A protein and the small-molecule ligand that binds it are described below.
Small molecule (SMILES): COc1cc2nccc(Oc3ccc(NC(=O)c4c(C)n(C)n(-c5ccccc5)c4=O)cc3F)c2cc1OC

Sequence of chain 1.A:
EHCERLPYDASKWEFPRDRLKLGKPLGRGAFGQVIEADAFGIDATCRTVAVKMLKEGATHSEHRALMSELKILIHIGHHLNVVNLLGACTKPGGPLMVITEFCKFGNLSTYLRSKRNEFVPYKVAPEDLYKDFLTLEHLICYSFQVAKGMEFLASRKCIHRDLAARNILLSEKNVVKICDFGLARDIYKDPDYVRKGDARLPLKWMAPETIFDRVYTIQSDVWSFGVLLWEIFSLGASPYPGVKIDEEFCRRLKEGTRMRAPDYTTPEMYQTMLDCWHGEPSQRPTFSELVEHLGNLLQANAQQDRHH

Binding-site contacts:
Ligand atom C8 contacts residue ALA52 of chain 1.A at 3.5 Å (hydrophobic).
Ligand atom C19 contacts residue ASP182 of chain 1.A at 3.3 Å.
Ligand atom C7 contacts residue LEU171 of chain 1.A at 3.6 Å (hydrophobic).
Ligand atom C13 contacts residue VAL34 of chain 1.A at 3.8 Å (hydrophobic).
Ligand atom C7 contacts residue CYS105 of chain 1.A at 3.5 Å (hydrophobic).
Ligand atom O5 contacts residue ASP182 of chain 1.A at 2.8 Å (salt-bridge).
Ligand atom F1 contacts residue VAL34 of chain 1.A at 3.4 Å.
Ligand atom N1 contacts residue CYS105 of chain 1.A at 3.0 Å (h-bond).
Ligand atom C29 contacts residue ASP182 of chain 1.A at 3.7 Å.
Ligand atom C18 contacts residue ASP182 of chain 1.A at 3.2 Å.
Ligand atom C22 contacts residue GLU71 of chain 1.A at 3.4 Å.
Ligand atom C17 contacts residue PHE183 of chain 1.A at 3.6 Å (hydrophobic).
Ligand atom C7 contacts residue ALA52 of chain 1.A at 3.6 Å (hydrophobic).
Ligand atom C18 contacts residue LYS54 of chain 1.A at 3.5 Å.
Ligand atom C16 contacts residue ASP182 of chain 1.A at 3.8 Å.
Ligand atom C7 contacts residue GLU103 of chain 1.A at 3.2 Å.
Ligand atom F1 contacts residue THR102 of chain 1.A at 3.7 Å.
Ligand atom C12 contacts residue PHE183 of chain 1.A at 3.8 Å (hydrophobic).
Ligand atom C27 contacts residue LEU155 of chain 1.A at 3.8 Å (hydrophobic).
Ligand atom O5 contacts residue CYS181 of chain 1.A at 3.1 Å.
Ligand atom C3 contacts residue CYS105 of chain 1.A at 3.1 Å (hydrophobic).
Ligand atom C8 contacts residue LEU171 of chain 1.A at 3.7 Å (hydrophobic).
Ligand atom N2 contacts residue ASP182 of chain 1.A at 3.1 Å (salt-bridge).
Ligand atom O2 contacts residue LEU26 of chain 1.A at 3.6 Å.
Ligand atom C23 contacts residue ILE74 of chain 1.A at 3.6 Å (hydrophobic).
Ligand atom N3 contacts residue LEU75 of chain 1.A at 3.8 Å.
Ligand atom C22 contacts residue LEU75 of chain 1.A at 3.6 Å (hydrophobic).
Ligand atom C16 contacts residue CYS181 of chain 1.A at 3.7 Å (hydrophobic).
Ligand atom C21 contacts residue ASP182 of chain 1.A at 3.4 Å.
Ligand atom F1 contacts residue ALA52 of chain 1.A at 3.8 Å.
Ligand atom C26 contacts residue VAL84 of chain 1.A at 3.7 Å (hydrophobic).
Ligand atom O1 contacts residue PHE183 of chain 1.A at 3.6 Å.
Ligand atom O1 contacts residue VAL34 of chain 1.A at 3.4 Å.
Ligand atom C11 contacts residue LYS106 of chain 1.A at 3.7 Å.
Ligand atom C15 contacts residue ASP182 of chain 1.A at 3.7 Å.
Ligand atom O4 contacts residue LYS54 of chain 1.A at 2.9 Å (salt-bridge).
Ligand atom C28 contacts residue HIS162 of chain 1.A at 3.7 Å.
Ligand atom C20 contacts residue LEU75 of chain 1.A at 3.6 Å (hydrophobic).
Ligand atom C11 contacts residue CYS105 of chain 1.A at 3.7 Å (hydrophobic).
Ligand atom C4 contacts residue PHE183 of chain 1.A at 3.8 Å (hydrophobic).